Sequence of chain 1.A:
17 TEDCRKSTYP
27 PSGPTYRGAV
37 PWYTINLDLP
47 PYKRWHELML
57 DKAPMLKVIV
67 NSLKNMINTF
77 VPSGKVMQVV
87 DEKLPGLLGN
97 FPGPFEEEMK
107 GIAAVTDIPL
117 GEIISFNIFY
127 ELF

Binding-site contacts:
Ligand atom C3 contacts residue SO41 of chain 1.H at 2.9 Å.
Ligand atom O6 contacts residue ASN119 of chain 1.B at 3.6 Å (h-bond).
Ligand atom C8 contacts residue THR115 of chain 1.B at 3.8 Å.
Ligand atom O5 contacts residue SO41 of chain 1.H at 3.9 Å.
Ligand atom N2 contacts residue GLU118 of chain 1.B at 3.4 Å (salt-bridge).
Ligand atom C2 contacts residue SO41 of chain 1.H at 3.4 Å.
Ligand atom C8 contacts residue PHE101 of chain 1.A at 4.1 Å (hydrophobic).
Ligand atom C7 contacts residue ASN119 of chain 1.B at 3.8 Å.
Ligand atom O7 contacts residue ASN119 of chain 1.B at 3.9 Å.
Ligand atom O3 contacts residue GLY99 of chain 1.A at 4.0 Å.
Ligand atom C2 contacts residue GLU118 of chain 1.B at 4.4 Å.
Ligand atom C5 contacts residue ASN119 of chain 1.B at 3.3 Å.
Ligand atom C7 contacts residue THR115 of chain 1.B at 4.0 Å.
Ligand atom O3 contacts residue SO41 of chain 1.H at 2.5 Å (h-bond).
Ligand atom C8 contacts residue SO41 of chain 1.H at 4.2 Å.
Ligand atom O7 contacts residue THR115 of chain 1.B at 3.3 Å (h-bond).
Ligand atom C8 contacts residue PRO100 of chain 1.A at 3.8 Å (hydrophobic).
Ligand atom C8 contacts residue GLU118 of chain 1.B at 3.5 Å.
Ligand atom C4 contacts residue ASN119 of chain 1.B at 4.1 Å.
Ligand atom C3 contacts residue ASN119 of chain 1.B at 3.7 Å.
Ligand atom C1 contacts residue SO41 of chain 1.H at 3.5 Å.
Ligand atom O4 contacts residue SO41 of chain 1.H at 4.2 Å.
Ligand atom C1 contacts residue ASN119 of chain 1.B at 1.4 Å.
Ligand atom C7 contacts residue SO41 of chain 1.H at 4.1 Å.
Ligand atom C7 contacts residue PRO100 of chain 1.A at 4.4 Å (hydrophobic).
Ligand atom C2 contacts residue ASN119 of chain 1.B at 2.5 Å.
Ligand atom N2 contacts residue ASN119 of chain 1.B at 3.1 Å (h-bond).
Ligand atom C1 contacts residue GLU118 of chain 1.B at 4.4 Å.
Ligand atom C7 contacts residue GLU118 of chain 1.B at 4.0 Å.
Ligand atom C6 contacts residue ASN119 of chain 1.B at 3.2 Å.
Ligand atom C4 contacts residue SO41 of chain 1.H at 4.2 Å.
Ligand atom C8 contacts residue ARG114 of chain 1.B at 4.5 Å.
Ligand atom O5 contacts residue ASN119 of chain 1.B at 2.4 Å (h-bond).
Ligand atom N2 contacts residue SO41 of chain 1.H at 3.1 Å (h-bond).

The protein below binds the small molecule below.
Small molecule (SMILES): CC(=O)N[C@@H]1[C@@H](O)[C@H](O)[C@@H](CO)O[C@H]1O

Sequence of chain 1.B:
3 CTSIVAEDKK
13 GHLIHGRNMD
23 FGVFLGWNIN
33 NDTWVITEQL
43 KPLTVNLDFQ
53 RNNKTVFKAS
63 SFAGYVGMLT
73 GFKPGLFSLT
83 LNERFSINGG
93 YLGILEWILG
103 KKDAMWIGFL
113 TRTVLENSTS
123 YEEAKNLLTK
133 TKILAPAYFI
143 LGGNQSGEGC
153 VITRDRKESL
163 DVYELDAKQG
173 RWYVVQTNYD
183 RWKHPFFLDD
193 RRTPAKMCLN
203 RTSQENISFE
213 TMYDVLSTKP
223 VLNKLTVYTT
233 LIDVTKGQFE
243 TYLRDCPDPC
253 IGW